Sequence of chain 1.O:
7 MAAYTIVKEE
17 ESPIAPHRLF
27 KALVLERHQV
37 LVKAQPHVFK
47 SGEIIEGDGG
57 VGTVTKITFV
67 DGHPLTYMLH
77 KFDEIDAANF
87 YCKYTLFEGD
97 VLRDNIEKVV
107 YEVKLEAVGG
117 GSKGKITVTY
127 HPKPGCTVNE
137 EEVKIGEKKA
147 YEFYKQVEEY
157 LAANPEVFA

A protein and the small-molecule ligand that binds it are described below.
Small molecule (SMILES): O=S(=O)(O)c1cccc2cccc(Nc3ccccc3)c12

Binding-site contacts:
Ligand atom N contacts residue TYR150 of chain 1.O at 4.0 Å.
Ligand atom C14 contacts residue SER18 of chain 1.O at 4.1 Å.
Ligand atom C2 contacts residue LEU29 of chain 1.O at 3.0 Å (hydrophobic).
Ligand atom C4 contacts residue ARG33 of chain 1.O at 4.1 Å.
Ligand atom C11 contacts residue ILE122 of chain 1.O at 3.9 Å (hydrophobic).
Ligand atom O2 contacts residue LYS14 of chain 1.O at 3.3 Å.
Ligand atom C8 contacts residue ILE122 of chain 1.O at 4.1 Å (hydrophobic).
Ligand atom C8 contacts residue ALA146 of chain 1.O at 3.5 Å (hydrophobic).
Ligand atom C6 contacts residue ARG33 of chain 1.O at 3.9 Å.
Ligand atom C15 contacts residue LEU25 of chain 1.O at 3.7 Å (hydrophobic).
Ligand atom O1 contacts residue TYR147 of chain 1.O at 3.8 Å.
Ligand atom C12 contacts residue GLU16 of chain 1.O at 3.7 Å.
Ligand atom O1 contacts residue TYR150 of chain 1.O at 3.0 Å.
Ligand atom C12 contacts residue TYR150 of chain 1.O at 3.1 Å (hydrophobic).
Ligand atom O1 contacts residue ALA146 of chain 1.O at 3.6 Å.
Ligand atom C11 contacts residue TYR150 of chain 1.O at 4.0 Å (hydrophobic).
Ligand atom O3 contacts residue ILE122 of chain 1.O at 3.2 Å.
Ligand atom C7 contacts residue ALA146 of chain 1.O at 4.0 Å (hydrophobic).
Ligand atom O3 contacts residue LYS14 of chain 1.O at 3.8 Å.
Ligand atom O2 contacts residue TYR147 of chain 1.O at 3.9 Å.
Ligand atom N contacts residue ILE122 of chain 1.O at 3.9 Å.
Ligand atom C3 contacts residue LEU29 of chain 1.O at 3.5 Å (hydrophobic).
Ligand atom C14 contacts residue GLU16 of chain 1.O at 3.9 Å.
Ligand atom C13 contacts residue GLU16 of chain 1.O at 3.5 Å.
Ligand atom N contacts residue LEU29 of chain 1.O at 4.0 Å.
Ligand atom C4 contacts residue VAL109 of chain 1.O at 3.7 Å (hydrophobic).
Ligand atom C1 contacts residue LEU29 of chain 1.O at 3.6 Å (hydrophobic).
Ligand atom O3 contacts residue GLU16 of chain 1.O at 3.5 Å.
Ligand atom C7 contacts residue TYR107 of chain 1.O at 4.1 Å (hydrophobic).
Ligand atom C15 contacts residue LEU111 of chain 1.O at 3.7 Å (hydrophobic).
Ligand atom C3 contacts residue VAL109 of chain 1.O at 3.8 Å (hydrophobic).
Ligand atom C1 contacts residue ILE122 of chain 1.O at 4.1 Å (hydrophobic).
Ligand atom C14 contacts residue LEU25 of chain 1.O at 3.6 Å (hydrophobic).
Ligand atom C4 contacts residue LEU29 of chain 1.O at 3.5 Å (hydrophobic).
Ligand atom C13 contacts residue TYR150 of chain 1.O at 3.1 Å (hydrophobic).
Ligand atom O2 contacts residue ALA146 of chain 1.O at 4.1 Å.
Ligand atom C16 contacts residue ILE122 of chain 1.O at 3.8 Å (hydrophobic).
Ligand atom C16 contacts residue LEU111 of chain 1.O at 4.1 Å (hydrophobic).
Ligand atom C6 contacts residue TYR90 of chain 1.O at 3.6 Å (hydrophobic).
Ligand atom C5 contacts residue ARG33 of chain 1.O at 4.0 Å.